The protein below binds the small molecule below.
Small molecule (SMILES): Cc1cn([C@H]2C[C@H](O[P](=O)(O)OC[C@H]3O[C@@H](n4ccc(N)nc4=O)C[C@@H]3O[P](=O)(O)OC[C@H]3O[C@@H](n4cnc5c(=O)nc(N)[nH]c54)C[C@@H]3O[P](=O)(O)OC[C@H]3O[C@@H](n4cnc5c(=O)nc(N)[nH]c54)C[C@@H]3O)[C@@H](CO[P](=O)(O)O[C@H]3C[C@H](n4cnc5c(=O)nc(N)[nH]c54)O[C@@H]3COP(=O)(O)O)O2)c(=O)[nH]c1=O

Sequence of chain 1.D:
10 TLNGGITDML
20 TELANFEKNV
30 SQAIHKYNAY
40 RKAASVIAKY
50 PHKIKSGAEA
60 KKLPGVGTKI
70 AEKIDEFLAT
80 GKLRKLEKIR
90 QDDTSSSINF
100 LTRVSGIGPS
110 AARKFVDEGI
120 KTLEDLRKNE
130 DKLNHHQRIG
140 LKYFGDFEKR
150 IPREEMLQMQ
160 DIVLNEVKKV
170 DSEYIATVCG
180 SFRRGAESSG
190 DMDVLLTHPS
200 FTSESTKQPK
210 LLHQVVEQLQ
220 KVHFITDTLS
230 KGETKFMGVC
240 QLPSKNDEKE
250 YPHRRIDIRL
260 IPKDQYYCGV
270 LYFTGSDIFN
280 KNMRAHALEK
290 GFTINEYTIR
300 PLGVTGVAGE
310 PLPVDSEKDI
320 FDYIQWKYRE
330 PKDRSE

Binding-site contacts:
Ligand atom C6 contacts residue HIS34 of chain 1.D at 3.7 Å.
Ligand atom OP2 contacts residue THR67 of chain 1.D at 3.7 Å.
Ligand atom C5' contacts residue GLY64 of chain 1.D at 3.3 Å.
Ligand atom C5' contacts residue TYR39 of chain 1.D at 3.6 Å (hydrophobic).
Ligand atom OP2 contacts residue VAL65 of chain 1.D at 3.9 Å.
Ligand atom C3' contacts residue GLY66 of chain 1.D at 3.5 Å.
Ligand atom OP1 contacts residue GLY66 of chain 1.D at 2.8 Å (h-bond).
Ligand atom OP2 contacts residue LYS35 of chain 1.D at 3.4 Å (salt-bridge).
Ligand atom C5' contacts residue GLY66 of chain 1.D at 3.5 Å.
Ligand atom P contacts residue GLY66 of chain 1.D at 3.7 Å.
Ligand atom N3 contacts residue ALA38 of chain 1.D at 3.6 Å.
Ligand atom OP1 contacts residue THR67 of chain 1.D at 3.6 Å (h-bond).
Ligand atom OP1 contacts residue VAL65 of chain 1.D at 3.8 Å.
Ligand atom OP1 contacts residue LYS68 of chain 1.D at 2.7 Å (salt-bridge).
Ligand atom OP2 contacts residue NA1 of chain 1.H at 3.4 Å (h-bond).
Ligand atom O3' contacts residue ILE69 of chain 1.D at 3.5 Å.
Ligand atom OP1 contacts residue LYS68 of chain 1.D at 3.5 Å (salt-bridge).
Ligand atom O3' contacts residue GLY66 of chain 1.D at 3.8 Å.
Ligand atom OP1 contacts residue GLY64 of chain 1.D at 2.7 Å (h-bond).
Ligand atom OP2 contacts residue LYS68 of chain 1.D at 3.1 Å.
Ligand atom O5' contacts residue GLY66 of chain 1.D at 3.5 Å (h-bond).
Ligand atom O5' contacts residue LYS35 of chain 1.D at 3.9 Å.
Ligand atom C4' contacts residue GLY66 of chain 1.D at 3.9 Å.
Ligand atom O4' contacts residue ALA38 of chain 1.D at 3.6 Å.
Ligand atom O6 contacts residue HIS34 of chain 1.D at 3.6 Å.
Ligand atom P contacts residue GLY64 of chain 1.D at 3.7 Å.
Ligand atom O3' contacts residue LYS68 of chain 1.D at 3.8 Å.
Ligand atom OP1 contacts residue PRO63 of chain 1.D at 3.5 Å.
Ligand atom OP2 contacts residue GLY66 of chain 1.D at 3.5 Å.
Ligand atom P contacts residue NA1 of chain 1.H at 3.3 Å.
Ligand atom OP1 contacts residue LEU62 of chain 1.D at 3.6 Å.
Ligand atom N1 contacts residue HIS34 of chain 1.D at 3.9 Å.
Ligand atom OP1 contacts residue NA1 of chain 1.H at 2.4 Å (h-bond).
Ligand atom OP3 contacts residue LYS35 of chain 1.D at 2.5 Å (salt-bridge).
Ligand atom C3' contacts residue LYS68 of chain 1.D at 3.8 Å.
Ligand atom C4' contacts residue GLY64 of chain 1.D at 3.3 Å.
Ligand atom O3' contacts residue GLY64 of chain 1.D at 3.4 Å.
Ligand atom OP1 contacts residue ILE69 of chain 1.D at 3.0 Å (h-bond).
Ligand atom P contacts residue LYS68 of chain 1.D at 3.8 Å.
Ligand atom P contacts residue LYS35 of chain 1.D at 3.5 Å.